Sequence of chain 1.A:
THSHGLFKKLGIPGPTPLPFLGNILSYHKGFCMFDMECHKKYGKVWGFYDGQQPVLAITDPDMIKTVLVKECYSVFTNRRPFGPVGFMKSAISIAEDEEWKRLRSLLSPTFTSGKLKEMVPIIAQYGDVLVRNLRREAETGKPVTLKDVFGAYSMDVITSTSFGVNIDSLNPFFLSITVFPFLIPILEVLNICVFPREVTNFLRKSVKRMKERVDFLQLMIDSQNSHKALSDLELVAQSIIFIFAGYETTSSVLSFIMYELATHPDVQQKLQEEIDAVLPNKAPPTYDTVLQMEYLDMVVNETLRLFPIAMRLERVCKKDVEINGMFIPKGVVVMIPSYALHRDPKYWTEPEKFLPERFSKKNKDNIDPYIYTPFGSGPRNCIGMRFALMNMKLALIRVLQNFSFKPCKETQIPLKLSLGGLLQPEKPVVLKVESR

Binding-site contacts:
Ligand atom O25 contacts residue SER99 of chain 1.A at 3.3 Å (h-bond).
Ligand atom C32 contacts residue THR289 of chain 1.A at 3.5 Å.
Ligand atom C18 contacts residue ILE100 of chain 1.A at 3.8 Å (hydrophobic).
Ligand atom C13 contacts residue PHE284 of chain 1.A at 3.7 Å (hydrophobic).
Ligand atom N08 contacts residue PHE88 of chain 1.A at 3.7 Å.
Ligand atom C27 contacts residue ILE281 of chain 1.A at 3.9 Å (hydrophobic).
Ligand atom C20 contacts residue PHE221 of chain 1.A at 3.8 Å (hydrophobic).
Ligand atom C29 contacts residue HEM1 of chain 1.B at 2.9 Å.
Ligand atom S11 contacts residue PHE88 of chain 1.A at 3.9 Å.
Ligand atom C15 contacts residue PHE284 of chain 1.A at 3.5 Å (hydrophobic).
Ligand atom C23 contacts residue PHE284 of chain 1.A at 3.9 Å (hydrophobic).
Ligand atom C10 contacts residue PHE88 of chain 1.A at 3.7 Å (hydrophobic).
Ligand atom C17 contacts residue PHE221 of chain 1.A at 3.9 Å (hydrophobic).
Ligand atom C28 contacts residue ALA285 of chain 1.A at 3.4 Å (hydrophobic).
Ligand atom C17 contacts residue ILE281 of chain 1.A at 3.8 Å (hydrophobic).
Ligand atom C17 contacts residue MET94 of chain 1.A at 3.7 Å (hydrophobic).
Ligand atom C29 contacts residue ALA285 of chain 1.A at 3.5 Å (hydrophobic).
Ligand atom C19 contacts residue PHE221 of chain 1.A at 3.1 Å (hydrophobic).
Ligand atom C06 contacts residue PHE88 of chain 1.A at 3.6 Å (hydrophobic).
Ligand atom C31 contacts residue HEM1 of chain 1.B at 3.4 Å.
Ligand atom O05 contacts residue PHE88 of chain 1.A at 3.5 Å.
Ligand atom C40 contacts residue ARG85 of chain 1.A at 3.9 Å.
Ligand atom C43 contacts residue ALA350 of chain 1.A at 3.9 Å (hydrophobic).
Ligand atom C20 contacts residue PHE284 of chain 1.A at 3.9 Å (hydrophobic).
Ligand atom N30 contacts residue HEM1 of chain 1.B at 2.4 Å.
Ligand atom C18 contacts residue PHE221 of chain 1.A at 3.2 Å (hydrophobic).
Ligand atom C14 contacts residue PHE284 of chain 1.A at 3.5 Å (hydrophobic).
Ligand atom C04 contacts residue PHE200 of chain 1.A at 3.0 Å (hydrophobic).
Ligand atom C31 contacts residue THR289 of chain 1.A at 3.6 Å.
Ligand atom C38 contacts residue SER99 of chain 1.A at 3.5 Å.
Ligand atom C27 contacts residue ALA285 of chain 1.A at 3.5 Å (hydrophobic).
Ligand atom C16 contacts residue ILE281 of chain 1.A at 3.6 Å (hydrophobic).
Ligand atom C39 contacts residue HEM1 of chain 1.B at 3.7 Å.
Ligand atom C17 contacts residue ILE100 of chain 1.A at 3.2 Å (hydrophobic).
Ligand atom C19 contacts residue VAL220 of chain 1.A at 3.4 Å (hydrophobic).
Ligand atom C24 contacts residue SER99 of chain 1.A at 3.9 Å.
Ligand atom N26 contacts residue PHE284 of chain 1.A at 3.7 Å.
Ligand atom C40 contacts residue HEM1 of chain 1.B at 3.4 Å.
Ligand atom C38 contacts residue ARG85 of chain 1.A at 3.9 Å.
Ligand atom C39 contacts residue ARG85 of chain 1.A at 3.2 Å.

The protein below binds the small molecule below.
Small molecule (SMILES): CC(C)(C)OC(=O)N[C@@H](CS[C@@H](Cc1cccc2ccccc12)C(=O)NCc1cccnc1)Cc1cccc2ccccc12